Binding-site contacts:
Ligand atom C5 contacts residue ASN315 of chain 60.E at 3.7 Å.
Ligand atom O5 contacts residue THR313 of chain 60.E at 4.3 Å.
Ligand atom C1 contacts residue ASN315 of chain 60.E at 1.4 Å.
Ligand atom C7 contacts residue ASN315 of chain 60.E at 3.3 Å.
Ligand atom C4 contacts residue ASN315 of chain 60.E at 4.3 Å.
Ligand atom C8 contacts residue ASN315 of chain 60.E at 3.5 Å.
Ligand atom C1 contacts residue VAL314 of chain 60.E at 4.4 Å (hydrophobic).
Ligand atom C3 contacts residue ASN315 of chain 60.E at 3.8 Å.
Ligand atom C6 contacts residue ASN315 of chain 60.E at 4.5 Å.
Ligand atom C6 contacts residue THR313 of chain 60.E at 4.5 Å.
Ligand atom N2 contacts residue ASN315 of chain 60.E at 2.8 Å (h-bond).
Ligand atom O5 contacts residue VAL314 of chain 60.E at 3.8 Å.
Ligand atom C2 contacts residue ASN315 of chain 60.E at 2.5 Å.
Ligand atom C8 contacts residue ILE281 of chain 60.E at 4.5 Å (hydrophobic).
Ligand atom O5 contacts residue ASN315 of chain 60.E at 2.4 Å (h-bond).
Ligand atom O7 contacts residue ASN315 of chain 60.E at 4.2 Å.

Sequence of chain 60.E:
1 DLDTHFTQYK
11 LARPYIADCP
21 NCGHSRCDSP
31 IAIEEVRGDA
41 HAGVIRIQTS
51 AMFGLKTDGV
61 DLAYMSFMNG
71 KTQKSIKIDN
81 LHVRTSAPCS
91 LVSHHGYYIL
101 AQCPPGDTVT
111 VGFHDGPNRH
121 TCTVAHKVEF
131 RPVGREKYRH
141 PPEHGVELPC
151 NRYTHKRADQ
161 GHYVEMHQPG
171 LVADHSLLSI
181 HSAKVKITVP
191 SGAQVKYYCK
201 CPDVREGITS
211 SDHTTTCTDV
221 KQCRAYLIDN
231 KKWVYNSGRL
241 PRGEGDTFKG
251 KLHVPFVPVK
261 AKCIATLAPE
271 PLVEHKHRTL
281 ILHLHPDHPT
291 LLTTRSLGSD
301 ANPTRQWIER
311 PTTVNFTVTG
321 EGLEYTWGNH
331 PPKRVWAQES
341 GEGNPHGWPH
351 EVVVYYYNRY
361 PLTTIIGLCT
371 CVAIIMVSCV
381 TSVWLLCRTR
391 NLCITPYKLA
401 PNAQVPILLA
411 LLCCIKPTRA

This small molecule binds to this protein.
Small molecule (SMILES): CC(=O)N[C@@H]1[C@@H](O)[C@H](O)[C@@H](CO)O[C@H]1O